Sequence of chain 2.D:
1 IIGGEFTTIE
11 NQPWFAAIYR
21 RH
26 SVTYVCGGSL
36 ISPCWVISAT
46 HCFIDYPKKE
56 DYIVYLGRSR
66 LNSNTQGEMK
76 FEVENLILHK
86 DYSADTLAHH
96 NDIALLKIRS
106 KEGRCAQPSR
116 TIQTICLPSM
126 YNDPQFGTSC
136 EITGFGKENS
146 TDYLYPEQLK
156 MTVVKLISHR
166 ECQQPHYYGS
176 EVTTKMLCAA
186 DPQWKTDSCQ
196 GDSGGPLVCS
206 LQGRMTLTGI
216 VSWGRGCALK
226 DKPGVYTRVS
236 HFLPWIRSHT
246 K

Sequence of chain 1.B:
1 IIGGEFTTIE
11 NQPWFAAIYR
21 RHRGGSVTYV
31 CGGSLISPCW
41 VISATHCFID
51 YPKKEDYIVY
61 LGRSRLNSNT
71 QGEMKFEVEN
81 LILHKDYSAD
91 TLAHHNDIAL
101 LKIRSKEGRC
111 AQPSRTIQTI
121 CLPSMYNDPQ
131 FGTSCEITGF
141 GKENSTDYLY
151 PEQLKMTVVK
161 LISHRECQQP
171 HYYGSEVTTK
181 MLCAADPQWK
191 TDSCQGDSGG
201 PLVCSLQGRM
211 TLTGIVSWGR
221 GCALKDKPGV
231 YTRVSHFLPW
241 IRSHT

The protein below binds the small molecule below.
Small molecule (SMILES): CN(C)c1ccc(C(=O)O)c(Oc2nc(Oc3cccc(-c4cccc(CN)c4)c3)c(F)c(N3CC[C@@H](N(C)C)C3)c2F)c1

Binding-site contacts:
Ligand atom C32 contacts residue GLY221 of chain 2.D at 3.7 Å.
Ligand atom N1 contacts residue GLY221 of chain 2.D at 3.2 Å (h-bond).
Ligand atom C27 contacts residue ASN11 of chain 1.B at 3.4 Å.
Ligand atom C40 contacts residue LEU149 of chain 2.B at 3.5 Å (hydrophobic).
Ligand atom F24 contacts residue THR8 of chain 1.B at 3.4 Å.
Ligand atom C10 contacts residue GLY219 of chain 2.D at 3.1 Å.
Ligand atom C20 contacts residue ARG220 of chain 2.D at 3.4 Å.
Ligand atom F24 contacts residue ARG220 of chain 2.D at 3.0 Å.
Ligand atom N16 contacts residue GLY221 of chain 2.D at 3.6 Å.
Ligand atom C2 contacts residue TRP218 of chain 2.D at 3.6 Å (hydrophobic).
Ligand atom C41 contacts residue LEU149 of chain 2.B at 3.3 Å (hydrophobic).
Ligand atom O34 contacts residue GLY221 of chain 2.D at 3.6 Å.
Ligand atom C31 contacts residue CYS222 of chain 2.D at 3.8 Å (hydrophobic).
Ligand atom C19 contacts residue ARG220 of chain 2.D at 3.5 Å.
Ligand atom N23 contacts residue ARG220 of chain 2.D at 3.4 Å (salt-bridge).
Ligand atom C5 contacts residue CYS194 of chain 2.D at 3.6 Å (hydrophobic).
Ligand atom C33 contacts residue GLY221 of chain 2.D at 3.5 Å.
Ligand atom C11 contacts residue GLY219 of chain 2.D at 3.7 Å.
Ligand atom C28 contacts residue ASN11 of chain 1.B at 3.6 Å.
Ligand atom C2 contacts residue SER193 of chain 2.D at 3.4 Å.
Ligand atom C6 contacts residue SER193 of chain 2.D at 3.6 Å.
Ligand atom C36 contacts residue CYS194 of chain 2.D at 3.6 Å (hydrophobic).
Ligand atom N1 contacts residue SER193 of chain 2.D at 2.7 Å (h-bond).
Ligand atom O34 contacts residue ARG115 of chain 1.B at 3.0 Å (salt-bridge).
Ligand atom C5 contacts residue SER198 of chain 2.D at 3.5 Å.
Ligand atom C14 contacts residue GLN195 of chain 2.D at 3.5 Å.
Ligand atom O35 contacts residue ARG220 of chain 2.D at 2.9 Å (salt-bridge).
Ligand atom O34 contacts residue CYS222 of chain 2.D at 3.6 Å.
Ligand atom C14 contacts residue PO41 of chain 2.G at 3.6 Å.
Ligand atom C17 contacts residue GLY221 of chain 2.D at 3.4 Å.
Ligand atom N1 contacts residue ASP192 of chain 2.D at 2.8 Å (salt-bridge).
Ligand atom C2 contacts residue GLY229 of chain 2.D at 3.8 Å.
Ligand atom C8 contacts residue GLY221 of chain 2.D at 3.5 Å.
Ligand atom C38 contacts residue ARG220 of chain 2.D at 3.4 Å.
Ligand atom C12 contacts residue TYR148 of chain 2.B at 3.6 Å (hydrophobic).
Ligand atom O15 contacts residue GLY219 of chain 2.D at 3.3 Å (h-bond).
Ligand atom O15 contacts residue GLY221 of chain 2.D at 3.1 Å (h-bond).
Ligand atom C8 contacts residue GLY219 of chain 2.D at 3.7 Å.
Ligand atom C31 contacts residue SER145 of chain 2.D at 3.4 Å.
Ligand atom C6 contacts residue VAL216 of chain 2.D at 3.7 Å (hydrophobic).

Sequence of chain 2.B:
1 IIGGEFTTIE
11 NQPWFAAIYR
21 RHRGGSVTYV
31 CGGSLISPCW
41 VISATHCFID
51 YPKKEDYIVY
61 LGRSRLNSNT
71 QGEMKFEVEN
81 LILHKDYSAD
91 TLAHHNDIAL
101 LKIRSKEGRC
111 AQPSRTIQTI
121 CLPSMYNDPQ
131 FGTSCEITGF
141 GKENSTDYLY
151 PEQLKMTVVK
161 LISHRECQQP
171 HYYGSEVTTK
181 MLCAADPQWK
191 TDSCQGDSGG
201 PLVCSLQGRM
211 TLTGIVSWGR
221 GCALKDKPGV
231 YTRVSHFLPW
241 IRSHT